Binding-site contacts:
Ligand atom OD1 contacts residue TYR51 of chain 1.A at 3.5 Å.
Ligand atom ND2 contacts residue CYS47 of chain 1.A at 2.8 Å (h-bond).
Ligand atom CD2 contacts residue HIS46 of chain 1.A at 3.5 Å.
Ligand atom ND2 contacts residue TYR57 of chain 1.A at 3.1 Å (h-bond).
Ligand atom CD contacts residue SER198 of chain 1.A at 3.2 Å.
Ligand atom CG contacts residue ASP50 of chain 1.A at 3.4 Å.
Ligand atom O contacts residue TYR51 of chain 1.A at 3.5 Å.
Ligand atom O contacts residue HIS46 of chain 1.A at 3.2 Å.
Ligand atom CG contacts residue CYS194 of chain 1.A at 3.4 Å (hydrophobic).
Ligand atom OE2 contacts residue HIS46 of chain 1.A at 2.9 Å (h-bond).
Ligand atom CA contacts residue HIS46 of chain 1.A at 3.3 Å.
Ligand atom C contacts residue HIS94 of chain 1.A at 3.3 Å.
Ligand atom CZ contacts residue SER193 of chain 1.A at 3.2 Å.
Ligand atom C contacts residue ASP50 of chain 1.A at 3.4 Å.
Ligand atom NE2 contacts residue HIS46 of chain 1.A at 3.1 Å (h-bond).
Ligand atom O contacts residue HIS94 of chain 1.A at 2.7 Å (h-bond).
Ligand atom NH2 contacts residue GLY221 of chain 1.A at 2.8 Å (h-bond).
Ligand atom N contacts residue SER217 of chain 1.A at 3.5 Å (h-bond).
Ligand atom OD1 contacts residue ARG20 of chain 1.A at 3.1 Å (salt-bridge).
Ligand atom O contacts residue GLN195 of chain 1.A at 3.4 Å (h-bond).
Ligand atom NH2 contacts residue ASP192 of chain 1.A at 3.1 Å (salt-bridge).
Ligand atom NH1 contacts residue GLY229 of chain 1.A at 3.3 Å.
Ligand atom CA contacts residue HIS94 of chain 1.A at 3.3 Å.
Ligand atom OE2 contacts residue SER198 of chain 1.A at 3.0 Å (h-bond).
Ligand atom ND1 contacts residue ASP50 of chain 1.A at 3.2 Å (salt-bridge).
Ligand atom C contacts residue HIS46 of chain 1.A at 3.3 Å.
Ligand atom O contacts residue GLN195 of chain 1.A at 3.3 Å.
Ligand atom OE1 contacts residue SER198 of chain 1.A at 2.8 Å (h-bond).
Ligand atom O contacts residue TRP218 of chain 1.A at 3.5 Å.
Ligand atom CB contacts residue CYS47 of chain 1.A at 3.2 Å (hydrophobic).
Ligand atom CA contacts residue ASP50 of chain 1.A at 3.1 Å.
Ligand atom NH1 contacts residue SER193 of chain 1.A at 2.6 Å (h-bond).
Ligand atom CB contacts residue ASP50 of chain 1.A at 3.4 Å.
Ligand atom CA contacts residue SER217 of chain 1.A at 3.5 Å.
Ligand atom OE1 contacts residue GLY196 of chain 1.A at 2.8 Å (h-bond).
Ligand atom N contacts residue ASP50 of chain 1.A at 2.7 Å (salt-bridge).
Ligand atom NH1 contacts residue ASP192 of chain 1.A at 2.8 Å (salt-bridge).
Ligand atom N contacts residue HIS46 of chain 1.A at 3.4 Å (h-bond).
Ligand atom CG contacts residue CYS47 of chain 1.A at 3.5 Å (hydrophobic).
Ligand atom CD contacts residue SER193 of chain 1.A at 3.4 Å.

Sequence of chain 1.A:
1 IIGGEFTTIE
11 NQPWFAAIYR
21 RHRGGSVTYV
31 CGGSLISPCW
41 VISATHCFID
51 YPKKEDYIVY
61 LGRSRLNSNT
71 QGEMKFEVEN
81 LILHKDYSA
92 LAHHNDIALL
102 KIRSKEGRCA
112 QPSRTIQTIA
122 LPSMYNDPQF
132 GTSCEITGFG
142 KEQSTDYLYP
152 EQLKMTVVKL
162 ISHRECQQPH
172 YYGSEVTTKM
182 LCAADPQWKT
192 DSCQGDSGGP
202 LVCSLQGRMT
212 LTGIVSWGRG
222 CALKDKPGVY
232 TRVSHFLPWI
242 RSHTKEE

The small molecule below binds the protein below.
Small molecule (SMILES): CSCC[C@@H]1NC(=O)[C@H](C)NC(=O)[C@H](Cc2cnc[nH]2)NC(=O)[C@H](CC(N)=O)NC(=O)[C@H](CCC(=O)O)NC(=O)[C@H](CC(C)C)NC(=O)CNC(=O)[C@H](CCCN=C(N)N)NC(=O)[C@H](CC2=CN=C3C=CC=CC23)NC(=O)[C@H](CO)NC(=O)[C@@H](NC(=O)[C@H](C)NC(=O)CN)CSSC[C@@H](C=O)NC1=O